Sequence of chain 1.A:
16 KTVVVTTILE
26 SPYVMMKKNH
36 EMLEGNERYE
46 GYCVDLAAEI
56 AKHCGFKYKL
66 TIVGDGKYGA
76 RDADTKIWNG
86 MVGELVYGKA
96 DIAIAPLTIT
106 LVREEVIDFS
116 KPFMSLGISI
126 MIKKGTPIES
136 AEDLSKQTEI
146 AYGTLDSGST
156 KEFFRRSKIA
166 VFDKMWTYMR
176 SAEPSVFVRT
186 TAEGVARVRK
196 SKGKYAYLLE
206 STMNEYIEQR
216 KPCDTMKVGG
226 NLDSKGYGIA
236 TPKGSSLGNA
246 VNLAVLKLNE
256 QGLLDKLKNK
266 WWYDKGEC

Sequence of chain 1.C:
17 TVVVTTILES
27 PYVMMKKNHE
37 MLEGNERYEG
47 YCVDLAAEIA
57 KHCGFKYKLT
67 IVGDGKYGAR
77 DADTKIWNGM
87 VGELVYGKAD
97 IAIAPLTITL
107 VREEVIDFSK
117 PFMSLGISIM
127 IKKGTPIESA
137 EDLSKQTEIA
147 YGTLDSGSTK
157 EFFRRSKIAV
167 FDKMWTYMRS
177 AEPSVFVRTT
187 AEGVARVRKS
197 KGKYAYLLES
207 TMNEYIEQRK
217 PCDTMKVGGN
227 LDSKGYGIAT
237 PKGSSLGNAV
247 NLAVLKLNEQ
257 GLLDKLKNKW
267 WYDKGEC

This small molecule binds to this protein.
Small molecule (SMILES): CC(=O)NC[C@@H]1CC(c2ccc(N3CCCC3)c(F)c2)=NO1

Binding-site contacts:
Ligand atom N10 contacts residue PRO117 of chain 1.C at 3.5 Å.
Ligand atom O21 contacts residue LYS230 of chain 1.A at 3.5 Å.
Ligand atom O8 contacts residue PHE118 of chain 1.C at 3.2 Å.
Ligand atom C20 contacts residue PRO117 of chain 1.C at 3.1 Å (hydrophobic).
Ligand atom N10 contacts residue SER120 of chain 1.C at 3.7 Å.
Ligand atom C3 contacts residue PRO117 of chain 1.A at 3.7 Å (hydrophobic).
Ligand atom C16 contacts residue SER229 of chain 1.C at 3.6 Å.
Ligand atom C13 contacts residue SER229 of chain 1.C at 3.9 Å.
Ligand atom C13 contacts residue LYS230 of chain 1.C at 3.8 Å.
Ligand atom C22 contacts residue ASN254 of chain 1.C at 3.6 Å.
Ligand atom N19 contacts residue ASN254 of chain 1.C at 3.7 Å.
Ligand atom C18 contacts residue SER229 of chain 1.A at 3.5 Å.
Ligand atom C17 contacts residue SER229 of chain 1.A at 3.8 Å.
Ligand atom C3 contacts residue SER120 of chain 1.A at 3.6 Å.
Ligand atom O21 contacts residue SER229 of chain 1.A at 3.9 Å.
Ligand atom F7 contacts residue GLY231 of chain 1.A at 3.7 Å.
Ligand atom C14 contacts residue SER120 of chain 1.A at 3.5 Å.
Ligand atom N19 contacts residue PRO117 of chain 1.C at 2.8 Å (h-bond).
Ligand atom F7 contacts residue MET119 of chain 1.A at 3.0 Å.
Ligand atom C2 contacts residue PRO117 of chain 1.C at 3.5 Å (hydrophobic).
Ligand atom C4 contacts residue PRO117 of chain 1.C at 3.8 Å (hydrophobic).
Ligand atom C22 contacts residue PRO117 of chain 1.C at 3.4 Å (hydrophobic).
Ligand atom O8 contacts residue MET119 of chain 1.C at 3.1 Å (h-bond).
Ligand atom F7 contacts residue SER120 of chain 1.A at 3.0 Å.
Ligand atom C2 contacts residue SER120 of chain 1.C at 3.9 Å.
Ligand atom C20 contacts residue LYS116 of chain 1.C at 3.9 Å.
Ligand atom C14 contacts residue MET119 of chain 1.A at 3.6 Å (hydrophobic).
Ligand atom C5 contacts residue LYS230 of chain 1.A at 3.8 Å.
Ligand atom C2 contacts residue LYS230 of chain 1.C at 3.9 Å.
Ligand atom C12 contacts residue SER229 of chain 1.C at 3.5 Å.
Ligand atom O8 contacts residue PRO117 of chain 1.C at 3.5 Å (h-bond).
Ligand atom F7 contacts residue LYS230 of chain 1.A at 3.9 Å.
Ligand atom N10 contacts residue PHE118 of chain 1.C at 3.9 Å.
Ligand atom C18 contacts residue PRO117 of chain 1.C at 3.9 Å (hydrophobic).
Ligand atom C18 contacts residue ASN254 of chain 1.C at 3.2 Å.
Ligand atom N10 contacts residue MET119 of chain 1.C at 3.4 Å (h-bond).
Ligand atom C1 contacts residue LYS230 of chain 1.C at 3.5 Å.
Ligand atom C12 contacts residue ASN254 of chain 1.A at 3.7 Å.
Ligand atom O21 contacts residue ASN254 of chain 1.C at 3.1 Å (h-bond).
Ligand atom F7 contacts residue PRO117 of chain 1.A at 3.5 Å.